Binding-site contacts:
Ligand atom C contacts residue ASN112 of chain 1.A at 4.1 Å.
Ligand atom CA contacts residue ALA113 of chain 1.A at 4.2 Å (hydrophobic).
Ligand atom CG2 contacts residue ILE188 of chain 1.A at 4.4 Å (hydrophobic).
Ligand atom C contacts residue ARG203 of chain 1.A at 3.9 Å.
Ligand atom CG2 contacts residue HIS142 of chain 1.A at 4.1 Å.
Ligand atom O contacts residue GLU166 of chain 1.A at 4.1 Å.
Ligand atom O contacts residue LYS1 of chain 1.C at 2.2 Å (salt-bridge).
Ligand atom CG2 contacts residue ARG203 of chain 1.A at 3.7 Å.
Ligand atom CG1 contacts residue LYS1 of chain 1.C at 3.2 Å.
Ligand atom CG2 contacts residue VAL139 of chain 1.A at 4.3 Å (hydrophobic).
Ligand atom CA contacts residue ASN112 of chain 1.A at 3.8 Å.
Ligand atom CB contacts residue GLU143 of chain 1.A at 3.3 Å.
Ligand atom CG2 contacts residue LEU202 of chain 1.A at 4.4 Å (hydrophobic).
Ligand atom CG2 contacts residue LYS1 of chain 1.C at 4.3 Å.
Ligand atom N contacts residue ASN112 of chain 1.A at 2.8 Å (h-bond).
Ligand atom O contacts residue ARG203 of chain 1.A at 2.8 Å (salt-bridge).
Ligand atom CB contacts residue VAL139 of chain 1.A at 4.3 Å (hydrophobic).
Ligand atom C contacts residue LYS1 of chain 1.C at 1.3 Å.
Ligand atom CB contacts residue ASN112 of chain 1.A at 4.2 Å.
Ligand atom O contacts residue LEU202 of chain 1.A at 4.2 Å.
Ligand atom CA contacts residue ZN1 of chain 1.D at 4.4 Å.
Ligand atom O contacts residue HIS142 of chain 1.A at 4.3 Å.
Ligand atom O contacts residue HIS231 of chain 1.A at 3.5 Å.
Ligand atom C contacts residue LEU202 of chain 1.A at 4.5 Å (hydrophobic).
Ligand atom CA contacts residue GLU143 of chain 1.A at 3.1 Å.
Ligand atom N contacts residue ALA113 of chain 1.A at 2.8 Å (h-bond).
Ligand atom CG1 contacts residue LEU133 of chain 1.A at 4.2 Å (hydrophobic).
Ligand atom C contacts residue HIS231 of chain 1.A at 4.0 Å.
Ligand atom CA contacts residue HIS142 of chain 1.A at 4.0 Å.
Ligand atom CG2 contacts residue GLU143 of chain 1.A at 4.1 Å.
Ligand atom CG1 contacts residue ASN112 of chain 1.A at 3.7 Å.
Ligand atom N contacts residue LYS1 of chain 1.C at 2.7 Å (salt-bridge).
Ligand atom N contacts residue GLU143 of chain 1.A at 2.7 Å (salt-bridge).
Ligand atom CA contacts residue LYS1 of chain 1.C at 2.4 Å.
Ligand atom CG1 contacts residue LEU202 of chain 1.A at 3.6 Å (hydrophobic).
Ligand atom CB contacts residue LYS1 of chain 1.C at 3.4 Å.
Ligand atom CG1 contacts residue GLU143 of chain 1.A at 4.5 Å.

The protein below binds the small molecule below.
Small molecule (SMILES): CC(C)[C@H](N)C(=O)O

Sequence of chain 1.A:
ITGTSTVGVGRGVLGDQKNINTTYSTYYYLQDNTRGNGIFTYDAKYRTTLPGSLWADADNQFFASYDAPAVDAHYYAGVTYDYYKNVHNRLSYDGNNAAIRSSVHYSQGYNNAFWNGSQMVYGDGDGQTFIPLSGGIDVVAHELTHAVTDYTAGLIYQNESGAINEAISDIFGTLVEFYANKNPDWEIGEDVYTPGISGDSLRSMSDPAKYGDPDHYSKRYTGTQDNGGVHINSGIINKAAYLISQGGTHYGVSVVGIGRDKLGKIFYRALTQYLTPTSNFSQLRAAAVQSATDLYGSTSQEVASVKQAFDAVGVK